The protein below binds the small molecule below.
Small molecule (SMILES): C/C(=C\C(=O)O)C(=O)O

Sequence of chain 1.A:
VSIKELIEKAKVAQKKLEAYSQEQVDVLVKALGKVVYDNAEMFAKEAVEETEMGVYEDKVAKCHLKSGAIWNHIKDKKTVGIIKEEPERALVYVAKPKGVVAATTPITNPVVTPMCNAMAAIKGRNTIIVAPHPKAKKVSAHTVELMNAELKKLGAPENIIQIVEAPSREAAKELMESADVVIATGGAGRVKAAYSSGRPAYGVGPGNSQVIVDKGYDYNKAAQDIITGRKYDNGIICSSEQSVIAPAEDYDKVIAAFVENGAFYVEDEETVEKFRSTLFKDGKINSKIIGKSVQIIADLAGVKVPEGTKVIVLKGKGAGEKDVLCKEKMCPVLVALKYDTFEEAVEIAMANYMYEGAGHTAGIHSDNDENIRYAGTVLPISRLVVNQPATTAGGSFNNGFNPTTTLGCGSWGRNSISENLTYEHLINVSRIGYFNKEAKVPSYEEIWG

Binding-site contacts:
Ligand atom C5 contacts residue ASN113 of chain 1.A at 4.4 Å.
Ligand atom C5 contacts residue ILE241 of chain 1.A at 4.4 Å (hydrophobic).
Ligand atom C4 contacts residue LEU411 of chain 1.A at 3.6 Å (hydrophobic).
Ligand atom C5 contacts residue CYS242 of chain 1.A at 1.8 Å (hydrophobic).
Ligand atom C4 contacts residue LYS70 of chain 1.A at 4.3 Å.
Ligand atom C2 contacts residue LEU411 of chain 1.A at 3.9 Å (hydrophobic).
Ligand atom O2 contacts residue SER243 of chain 1.A at 3.3 Å (h-bond).
Ligand atom C2 contacts residue SER243 of chain 1.A at 3.4 Å.
Ligand atom C1 contacts residue GLY398 of chain 1.A at 4.1 Å.
Ligand atom O2 contacts residue LEU411 of chain 1.A at 4.0 Å.
Ligand atom C3 contacts residue LEU411 of chain 1.A at 3.7 Å (hydrophobic).
Ligand atom C2 contacts residue ILE241 of chain 1.A at 3.4 Å (hydrophobic).
Ligand atom O4 contacts residue CYS242 of chain 1.A at 2.6 Å (h-bond).
Ligand atom C1 contacts residue LEU411 of chain 1.A at 4.1 Å (hydrophobic).
Ligand atom O1 contacts residue GLY398 of chain 1.A at 4.5 Å.
Ligand atom C1 contacts residue SER243 of chain 1.A at 3.6 Å.
Ligand atom O4 contacts residue ASN113 of chain 1.A at 3.4 Å (h-bond).
Ligand atom C5 contacts residue LEU411 of chain 1.A at 4.4 Å (hydrophobic).
Ligand atom O2 contacts residue GLY398 of chain 1.A at 2.9 Å (h-bond).
Ligand atom O1 contacts residue LYS70 of chain 1.A at 2.9 Å (salt-bridge).
Ligand atom O1 contacts residue ILE241 of chain 1.A at 4.0 Å.
Ligand atom O1 contacts residue THR395 of chain 1.A at 4.0 Å.
Ligand atom O2 contacts residue THR395 of chain 1.A at 3.3 Å (h-bond).
Ligand atom C1 contacts residue THR395 of chain 1.A at 3.9 Å.
Ligand atom C2 contacts residue CYS242 of chain 1.A at 3.2 Å (hydrophobic).
Ligand atom O2 contacts residue ALA397 of chain 1.A at 4.0 Å.
Ligand atom O2 contacts residue LYS70 of chain 1.A at 3.8 Å.
Ligand atom O4 contacts residue ILE241 of chain 1.A at 4.4 Å.
Ligand atom C1 contacts residue ILE241 of chain 1.A at 4.0 Å (hydrophobic).
Ligand atom C4 contacts residue ASN113 of chain 1.A at 4.2 Å.
Ligand atom C1 contacts residue LYS70 of chain 1.A at 3.6 Å.
Ligand atom C5 contacts residue SER243 of chain 1.A at 4.2 Å.
Ligand atom C4 contacts residue CYS242 of chain 1.A at 4.2 Å (hydrophobic).
Ligand atom C4 contacts residue THR409 of chain 1.A at 3.4 Å.
Ligand atom C3 contacts residue ILE241 of chain 1.A at 4.2 Å (hydrophobic).
Ligand atom C3 contacts residue CYS242 of chain 1.A at 2.9 Å (hydrophobic).